Sequence of chain 1.A:
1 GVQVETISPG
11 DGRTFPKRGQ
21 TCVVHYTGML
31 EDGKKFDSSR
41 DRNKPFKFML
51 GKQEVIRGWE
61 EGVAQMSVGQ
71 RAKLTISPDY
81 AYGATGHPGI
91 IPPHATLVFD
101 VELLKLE

Binding-site contacts:
Ligand atom C25 contacts residue PHE46 of chain 1.A at 4.0 Å (hydrophobic).
Ligand atom C6 contacts residue TYR26 of chain 1.A at 3.8 Å (hydrophobic).
Ligand atom O1 contacts residue ILE56 of chain 1.A at 2.9 Å (h-bond).
Ligand atom C4 contacts residue PHE46 of chain 1.A at 3.9 Å (hydrophobic).
Ligand atom C13 contacts residue ILE90 of chain 1.A at 3.8 Å (hydrophobic).
Ligand atom C11 contacts residue TYR82 of chain 1.A at 4.0 Å (hydrophobic).
Ligand atom C1 contacts residue VAL55 of chain 1.A at 4.1 Å (hydrophobic).
Ligand atom O2 contacts residue TYR82 of chain 1.A at 3.1 Å (h-bond).
Ligand atom C5 contacts residue TRP59 of chain 1.A at 4.1 Å (hydrophobic).
Ligand atom O1 contacts residue VAL55 of chain 1.A at 3.0 Å.
Ligand atom C16 contacts residue TYR82 of chain 1.A at 3.6 Å (hydrophobic).
Ligand atom C1 contacts residue ILE56 of chain 1.A at 4.0 Å (hydrophobic).
Ligand atom O3 contacts residue TYR82 of chain 1.A at 2.6 Å (h-bond).
Ligand atom O4 contacts residue TYR26 of chain 1.A at 3.7 Å.
Ligand atom C12 contacts residue TYR82 of chain 1.A at 3.2 Å (hydrophobic).
Ligand atom C15 contacts residue GLU54 of chain 1.A at 3.8 Å.
Ligand atom C3 contacts residue TRP59 of chain 1.A at 3.3 Å (hydrophobic).
Ligand atom C13 contacts residue PHE36 of chain 1.A at 3.5 Å (hydrophobic).
Ligand atom O4 contacts residue ASP37 of chain 1.A at 3.7 Å.
Ligand atom O4 contacts residue PHE36 of chain 1.A at 3.0 Å.
Ligand atom O4 contacts residue PHE99 of chain 1.A at 3.9 Å.
Ligand atom C19 contacts residue TYR82 of chain 1.A at 4.0 Å (hydrophobic).
Ligand atom C23 contacts residue VAL55 of chain 1.A at 3.6 Å (hydrophobic).
Ligand atom C22 contacts residue ILE56 of chain 1.A at 3.8 Å (hydrophobic).
Ligand atom C8 contacts residue TYR82 of chain 1.A at 3.4 Å (hydrophobic).
Ligand atom C2 contacts residue TYR82 of chain 1.A at 3.5 Å (hydrophobic).
Ligand atom C5 contacts residue TYR26 of chain 1.A at 3.5 Å (hydrophobic).
Ligand atom C8 contacts residue PHE99 of chain 1.A at 4.0 Å (hydrophobic).
Ligand atom C23 contacts residue ILE56 of chain 1.A at 3.6 Å (hydrophobic).
Ligand atom O3 contacts residue PHE99 of chain 1.A at 3.6 Å.
Ligand atom C25 contacts residue GLU54 of chain 1.A at 4.1 Å.
Ligand atom C12 contacts residue HIS87 of chain 1.A at 3.6 Å.
Ligand atom C9 contacts residue PHE36 of chain 1.A at 3.7 Å (hydrophobic).
Ligand atom O1 contacts residue TYR82 of chain 1.A at 4.1 Å.
Ligand atom N7 contacts residue TYR82 of chain 1.A at 3.8 Å.
Ligand atom C4 contacts residue TRP59 of chain 1.A at 3.6 Å (hydrophobic).
Ligand atom C17 contacts residue GLU54 of chain 1.A at 3.6 Å.
Ligand atom C15 contacts residue TYR82 of chain 1.A at 4.0 Å (hydrophobic).
Ligand atom C1 contacts residue TYR82 of chain 1.A at 3.4 Å (hydrophobic).
Ligand atom C14 contacts residue ASP37 of chain 1.A at 3.5 Å.

This small molecule binds to this protein.
Small molecule (SMILES): CCC(C)(C)C(=O)C(=O)N1CCCC[C@H]1C(=O)OC(CCc1ccccc1)C1CCCCC1